A small-molecule ligand and the protein it binds are described below.
Small molecule (SMILES): CC(=O)N[C@H]1[C@H](O[C@H]2[C@H](O)[C@@H](NC(C)=O)CO[C@@H]2CO)O[C@H](CO)[C@@H](O)[C@@H]1O

Binding-site contacts:
Ligand atom O6 contacts residue GLU150 of chain 2.B at 3.7 Å.
Ligand atom C6 contacts residue GLU150 of chain 2.B at 4.1 Å.
Ligand atom C1 contacts residue THR156 of chain 2.B at 3.5 Å.
Ligand atom C7 contacts residue ASN154 of chain 2.B at 3.2 Å.
Ligand atom O5 contacts residue ASN154 of chain 2.B at 2.4 Å (h-bond).
Ligand atom O5 contacts residue GLU150 of chain 2.B at 3.3 Å.
Ligand atom C1 contacts residue THR151 of chain 2.B at 4.3 Å.
Ligand atom N2 contacts residue THR156 of chain 2.B at 3.8 Å.
Ligand atom C6 contacts residue GLN147 of chain 2.B at 3.7 Å.
Ligand atom C3 contacts residue ASN154 of chain 2.B at 3.8 Å.
Ligand atom C7 contacts residue THR156 of chain 2.B at 4.4 Å.
Ligand atom O5 contacts residue THR151 of chain 2.B at 4.1 Å.
Ligand atom C5 contacts residue THR156 of chain 2.B at 4.4 Å.
Ligand atom C1 contacts residue GLU150 of chain 2.B at 4.1 Å.
Ligand atom C5 contacts residue THR151 of chain 2.B at 3.8 Å.
Ligand atom C2 contacts residue THR156 of chain 2.B at 4.3 Å.
Ligand atom O5 contacts residue THR156 of chain 2.B at 4.3 Å.
Ligand atom C8 contacts residue THR156 of chain 2.B at 4.0 Å.
Ligand atom C5 contacts residue GLU150 of chain 2.B at 4.3 Å.
Ligand atom O6 contacts residue GLN147 of chain 2.B at 3.1 Å (h-bond).
Ligand atom C6 contacts residue THR151 of chain 2.B at 3.9 Å.
Ligand atom C8 contacts residue ASN154 of chain 2.B at 4.1 Å.
Ligand atom N2 contacts residue ASN154 of chain 2.B at 2.9 Å (h-bond).
Ligand atom C2 contacts residue ASN154 of chain 2.B at 2.5 Å.
Ligand atom C4 contacts residue ASN154 of chain 2.B at 4.2 Å.
Ligand atom N2 contacts residue GLN147 of chain 2.B at 4.4 Å.
Ligand atom C1 contacts residue ASN154 of chain 2.B at 1.4 Å.
Ligand atom O7 contacts residue ASN154 of chain 2.B at 3.5 Å (h-bond).
Ligand atom C5 contacts residue ASN154 of chain 2.B at 3.7 Å.

Sequence of chain 2.B:
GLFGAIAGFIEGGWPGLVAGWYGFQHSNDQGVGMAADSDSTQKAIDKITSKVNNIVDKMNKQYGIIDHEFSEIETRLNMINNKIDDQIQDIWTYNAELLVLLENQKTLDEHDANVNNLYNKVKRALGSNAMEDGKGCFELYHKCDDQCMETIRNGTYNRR